The protein below binds the small molecule below.
Small molecule (SMILES): CC(=O)N[C@@H]1[C@@H](O)[C@H](O)[C@@H](CO)O[C@H]1O

Binding-site contacts:
Ligand atom O7 contacts residue GLU182 of chain 2.A at 4.1 Å.
Ligand atom C7 contacts residue ASN184 of chain 2.A at 3.3 Å.
Ligand atom C1 contacts residue ASN184 of chain 2.A at 1.5 Å.
Ligand atom O5 contacts residue ASN184 of chain 2.A at 2.4 Å (h-bond).
Ligand atom C5 contacts residue ASN184 of chain 2.A at 3.8 Å.
Ligand atom C8 contacts residue ASN184 of chain 2.A at 3.7 Å.
Ligand atom N2 contacts residue LYS169 of chain 2.A at 4.5 Å.
Ligand atom C8 contacts residue GLU182 of chain 2.A at 3.3 Å.
Ligand atom N2 contacts residue ASN184 of chain 2.A at 3.0 Å (h-bond).
Ligand atom C2 contacts residue ASN184 of chain 2.A at 2.5 Å.
Ligand atom O5 contacts residue ASN336 of chain 2.A at 4.3 Å.
Ligand atom C7 contacts residue GLU182 of chain 2.A at 4.2 Å.
Ligand atom O7 contacts residue ASN184 of chain 2.A at 3.3 Å (h-bond).
Ligand atom C4 contacts residue ASN184 of chain 2.A at 4.4 Å.
Ligand atom C3 contacts residue ASN184 of chain 2.A at 3.9 Å.
Ligand atom C8 contacts residue TYR183 of chain 2.A at 3.9 Å (hydrophobic).

Sequence of chain 2.A:
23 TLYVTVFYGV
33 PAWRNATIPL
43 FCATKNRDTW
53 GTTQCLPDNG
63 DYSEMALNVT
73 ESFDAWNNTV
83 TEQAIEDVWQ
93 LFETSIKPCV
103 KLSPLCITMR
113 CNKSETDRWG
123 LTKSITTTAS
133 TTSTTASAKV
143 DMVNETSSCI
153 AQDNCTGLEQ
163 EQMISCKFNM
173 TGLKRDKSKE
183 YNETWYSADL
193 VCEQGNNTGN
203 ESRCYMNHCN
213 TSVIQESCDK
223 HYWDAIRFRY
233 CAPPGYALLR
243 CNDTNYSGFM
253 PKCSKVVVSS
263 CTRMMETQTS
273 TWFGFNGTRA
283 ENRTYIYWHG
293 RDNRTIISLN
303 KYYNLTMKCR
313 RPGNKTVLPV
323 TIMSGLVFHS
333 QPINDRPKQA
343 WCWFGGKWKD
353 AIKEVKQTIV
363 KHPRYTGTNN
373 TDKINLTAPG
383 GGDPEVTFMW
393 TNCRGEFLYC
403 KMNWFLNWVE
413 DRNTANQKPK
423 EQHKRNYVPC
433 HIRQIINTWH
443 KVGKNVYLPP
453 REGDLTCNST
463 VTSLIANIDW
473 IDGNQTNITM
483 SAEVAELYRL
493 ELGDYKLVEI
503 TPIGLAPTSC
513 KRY